A protein and the small-molecule ligand that binds it are described below.
Small molecule (SMILES): O=c1ccn([C@@H]2O[C@H](CO[P](=O)(O)O[C@H]3[C@@H](O)CO[C@@H]3CO[P](=O)(O)S)[C@@H](O[P](=O)(O)OC[C@H]3OC[C@H](O)[C@@H]3OP(=O)(O)O)[C@H]2O)c(=O)[nH]1

Sequence of chain 1.E:
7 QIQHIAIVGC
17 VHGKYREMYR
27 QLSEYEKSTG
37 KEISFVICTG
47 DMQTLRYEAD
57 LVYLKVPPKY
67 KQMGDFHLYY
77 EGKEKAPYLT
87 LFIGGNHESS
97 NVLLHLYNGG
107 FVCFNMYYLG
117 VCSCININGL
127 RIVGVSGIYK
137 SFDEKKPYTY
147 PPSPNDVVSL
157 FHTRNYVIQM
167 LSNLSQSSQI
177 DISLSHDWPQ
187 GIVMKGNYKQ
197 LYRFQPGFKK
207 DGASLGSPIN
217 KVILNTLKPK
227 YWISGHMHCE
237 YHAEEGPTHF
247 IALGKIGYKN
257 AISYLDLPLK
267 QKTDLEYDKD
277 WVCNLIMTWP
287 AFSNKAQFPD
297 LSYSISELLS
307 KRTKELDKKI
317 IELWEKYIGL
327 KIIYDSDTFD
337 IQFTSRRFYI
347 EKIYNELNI

Binding-site contacts:
Ligand atom O3P contacts residue ASN92 of chain 1.E at 3.8 Å.
Ligand atom C6 contacts residue HIS93 of chain 1.E at 3.3 Å.
Ligand atom O3' contacts residue ILE134 of chain 1.E at 3.4 Å.
Ligand atom C5' contacts residue ASN92 of chain 1.E at 3.4 Å.
Ligand atom S2P contacts residue HIS234 of chain 1.E at 3.2 Å.
Ligand atom O2' contacts residue HIS93 of chain 1.E at 2.5 Å (h-bond).
Ligand atom O5' contacts residue HIS232 of chain 1.E at 3.4 Å.
Ligand atom C3' contacts residue HIS234 of chain 1.E at 3.7 Å.
Ligand atom O2' contacts residue LYS136 of chain 1.E at 3.4 Å.
Ligand atom S2P contacts residue ZN1 of chain 1.Z at 3.5 Å.
Ligand atom P contacts residue ZN1 of chain 1.Z at 3.4 Å.
Ligand atom OP1 contacts residue LYS136 of chain 1.E at 3.8 Å.
Ligand atom C5 contacts residue TYR66 of chain 1.E at 3.6 Å (hydrophobic).
Ligand atom C2' contacts residue HIS93 of chain 1.E at 3.6 Å.
Ligand atom P contacts residue ASP47 of chain 1.E at 3.5 Å.
Ligand atom O3P contacts residue FE21 of chain 1.Y at 2.2 Å.
Ligand atom P contacts residue FE21 of chain 1.Y at 3.1 Å.
Ligand atom O1P contacts residue FE21 of chain 1.Y at 2.9 Å.
Ligand atom OP1 contacts residue PHE157 of chain 1.E at 3.5 Å.
Ligand atom OP1 contacts residue HIS234 of chain 1.E at 3.1 Å (h-bond).
Ligand atom S2P contacts residue HIS18 of chain 1.E at 3.2 Å.
Ligand atom O1P contacts residue ASP47 of chain 1.E at 3.2 Å (salt-bridge).
Ligand atom C6 contacts residue TYR66 of chain 1.E at 3.4 Å (hydrophobic).
Ligand atom O3P contacts residue HIS232 of chain 1.E at 3.1 Å (h-bond).
Ligand atom P contacts residue ASN92 of chain 1.E at 3.5 Å.
Ligand atom O3P contacts residue ZN1 of chain 1.Z at 2.3 Å.
Ligand atom O4 contacts residue LYS251 of chain 1.E at 3.3 Å (salt-bridge).
Ligand atom N1 contacts residue TYR66 of chain 1.E at 3.7 Å.
Ligand atom OP2 contacts residue PHE157 of chain 1.E at 3.7 Å.
Ligand atom O1P contacts residue ASN92 of chain 1.E at 2.2 Å (h-bond).
Ligand atom O4 contacts residue HIS18 of chain 1.E at 3.8 Å.
Ligand atom O3P contacts residue HIS234 of chain 1.E at 3.4 Å (h-bond).
Ligand atom O3P contacts residue ASP47 of chain 1.E at 2.9 Å (salt-bridge).
Ligand atom OP2 contacts residue LYS61 of chain 1.E at 2.8 Å (salt-bridge).
Ligand atom OP1 contacts residue HIS158 of chain 1.E at 2.8 Å (h-bond).
Ligand atom S2P contacts residue HIS93 of chain 1.E at 3.8 Å.
Ligand atom C5 contacts residue HIS93 of chain 1.E at 3.7 Å.
Ligand atom O2' contacts residue ILE134 of chain 1.E at 3.6 Å.
Ligand atom O1P contacts residue HIS93 of chain 1.E at 3.2 Å (h-bond).
Ligand atom C5' contacts residue HIS232 of chain 1.E at 3.1 Å.